Sequence of chain 4.B:
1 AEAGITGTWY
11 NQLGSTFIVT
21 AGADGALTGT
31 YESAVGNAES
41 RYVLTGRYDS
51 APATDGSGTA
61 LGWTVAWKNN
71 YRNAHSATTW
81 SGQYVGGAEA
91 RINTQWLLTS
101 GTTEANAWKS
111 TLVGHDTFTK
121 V

Binding-site contacts:
Ligand atom CA contacts residue LEA1 of chain 1.E at 3.7 Å.
Ligand atom CA contacts residue TRP108 of chain 4.B at 3.6 Å (hydrophobic).
Ligand atom SG contacts residue LEA1 of chain 1.E at 1.8 Å.
Ligand atom N contacts residue LEA1 of chain 1.E at 3.5 Å (h-bond).
Ligand atom CB contacts residue TYR42 of chain 1.A at 3.6 Å (hydrophobic).
Ligand atom CA contacts residue LEA1 of chain 1.E at 2.4 Å.
Ligand atom CG contacts residue TRP67 of chain 1.A at 3.6 Å (hydrophobic).
Ligand atom CB contacts residue ALA88 of chain 3.A at 3.7 Å (hydrophobic).
Ligand atom CG contacts residue ALA88 of chain 3.A at 3.7 Å (hydrophobic).
Ligand atom CB contacts residue TRP67 of chain 1.A at 3.8 Å (hydrophobic).
Ligand atom O contacts residue LEA1 of chain 1.E at 3.5 Å.
Ligand atom CB contacts residue SER33 of chain 1.A at 3.9 Å.
Ligand atom CA contacts residue ALA34 of chain 1.A at 3.6 Å (hydrophobic).
Ligand atom NE2 contacts residue TRP96 of chain 1.A at 3.2 Å.
Ligand atom CB contacts residue TRP108 of chain 4.B at 3.8 Å (hydrophobic).
Ligand atom CA contacts residue SER33 of chain 1.A at 3.3 Å.
Ligand atom N contacts residue LEA1 of chain 1.E at 1.3 Å.
Ligand atom CD2 contacts residue SER76 of chain 1.A at 3.8 Å.
Ligand atom C contacts residue SER33 of chain 1.A at 3.4 Å.
Ligand atom CB contacts residue LEA1 of chain 1.E at 3.7 Å.
Ligand atom OE1 contacts residue TRP67 of chain 1.A at 3.7 Å.
Ligand atom CB contacts residue LEA1 of chain 1.E at 2.8 Å.
Ligand atom O contacts residue LEU13 of chain 1.A at 3.4 Å.
Ligand atom O contacts residue ALA88 of chain 3.A at 3.6 Å.
Ligand atom CG contacts residue VAL35 of chain 1.A at 3.3 Å (hydrophobic).
Ligand atom CD contacts residue ALA34 of chain 1.A at 3.7 Å (hydrophobic).
Ligand atom CG contacts residue TYR42 of chain 1.A at 3.6 Å (hydrophobic).
Ligand atom CG contacts residue ALA34 of chain 1.A at 3.3 Å (hydrophobic).
Ligand atom CB contacts residue TRP67 of chain 1.A at 3.9 Å (hydrophobic).
Ligand atom O contacts residue SER33 of chain 1.A at 3.0 Å (h-bond).
Ligand atom OE1 contacts residue THR78 of chain 1.A at 2.8 Å (h-bond).
Ligand atom CD contacts residue TRP108 of chain 4.B at 3.7 Å (hydrophobic).
Ligand atom CE1 contacts residue TRP67 of chain 1.A at 3.5 Å (hydrophobic).
Ligand atom NE2 contacts residue TRP67 of chain 1.A at 3.6 Å.
Ligand atom OE1 contacts residue LEU98 of chain 1.A at 3.7 Å.
Ligand atom O contacts residue ALA34 of chain 1.A at 3.7 Å.
Ligand atom CD contacts residue LEA1 of chain 1.E at 3.5 Å.
Ligand atom NE2 contacts residue SER76 of chain 1.A at 3.1 Å (h-bond).
Ligand atom CD contacts residue ALA88 of chain 3.A at 3.4 Å (hydrophobic).
Ligand atom C contacts residue LEA1 of chain 1.E at 3.1 Å.

A small-molecule ligand and the protein it binds are described below.
Small molecule (SMILES): NC(=O)CC[C@H](NC(=O)[C@@H]1CCCN1C(=O)[C@@H](N)Cc1c[nH]cn1)C(=O)NCC(=O)N1CCC[C@H]1C(=O)N1CCC[C@H]1C(=O)N[C@@H](CS)C(=O)N[C@@H](CCCC[NH3+])C(N)=O

Sequence of chain 1.A:
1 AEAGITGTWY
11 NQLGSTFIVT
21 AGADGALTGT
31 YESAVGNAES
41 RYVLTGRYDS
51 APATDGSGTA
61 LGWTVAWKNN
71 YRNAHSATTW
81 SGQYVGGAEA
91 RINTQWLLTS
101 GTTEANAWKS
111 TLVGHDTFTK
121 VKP

Sequence of chain 3.A:
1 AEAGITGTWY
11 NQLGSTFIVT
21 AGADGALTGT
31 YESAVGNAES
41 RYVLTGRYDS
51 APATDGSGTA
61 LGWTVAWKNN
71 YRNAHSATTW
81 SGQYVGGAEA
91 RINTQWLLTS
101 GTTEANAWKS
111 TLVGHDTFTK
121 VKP